The protein below binds the small molecule below.
Small molecule (SMILES): O=S(=O)(O)c1cc(N=C=S)ccc1/C=C/c1ccc(N=C=S)cc1S(=O)(=O)O

Sequence of chain 1.A:
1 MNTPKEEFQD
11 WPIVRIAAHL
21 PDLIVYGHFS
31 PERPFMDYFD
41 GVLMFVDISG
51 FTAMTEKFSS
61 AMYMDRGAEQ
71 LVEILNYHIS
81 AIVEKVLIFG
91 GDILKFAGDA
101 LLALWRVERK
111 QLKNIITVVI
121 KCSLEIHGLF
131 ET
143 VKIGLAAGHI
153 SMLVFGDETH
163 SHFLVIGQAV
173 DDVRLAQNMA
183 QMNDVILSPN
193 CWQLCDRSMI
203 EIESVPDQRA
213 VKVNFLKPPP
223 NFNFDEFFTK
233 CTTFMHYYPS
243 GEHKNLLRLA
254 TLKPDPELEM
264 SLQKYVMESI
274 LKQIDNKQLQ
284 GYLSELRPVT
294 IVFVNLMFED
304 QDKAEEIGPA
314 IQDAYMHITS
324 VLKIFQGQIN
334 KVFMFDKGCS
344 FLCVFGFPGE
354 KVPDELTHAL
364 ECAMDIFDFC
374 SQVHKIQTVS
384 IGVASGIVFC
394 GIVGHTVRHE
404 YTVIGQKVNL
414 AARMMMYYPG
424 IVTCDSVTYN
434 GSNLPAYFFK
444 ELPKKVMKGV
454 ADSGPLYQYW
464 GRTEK

Binding-site contacts:
Ligand atom CAF contacts residue ARG15 of chain 1.A at 3.6 Å.
Ligand atom SAU contacts residue CME253 of chain 1.A at 3.8 Å.
Ligand atom CAQ contacts residue ALA18 of chain 1.A at 3.7 Å (hydrophobic).
Ligand atom SBB contacts residue GLN276 of chain 1.A at 3.1 Å (h-bond).
Ligand atom OAX contacts residue PHE8 of chain 1.A at 3.6 Å.
Ligand atom CAN contacts residue ASP10 of chain 1.A at 3.4 Å.
Ligand atom CAR contacts residue ASP10 of chain 1.A at 3.3 Å.
Ligand atom CAG contacts residue ARG15 of chain 1.A at 3.7 Å.
Ligand atom CAT contacts residue VAL14 of chain 1.A at 3.6 Å (hydrophobic).
Ligand atom SAV contacts residue THR399 of chain 1.A at 3.8 Å.
Ligand atom OAW contacts residue PHE8 of chain 1.A at 3.4 Å.
Ligand atom CAI contacts residue ASP10 of chain 1.A at 3.5 Å.
Ligand atom SBB contacts residue GLN281 of chain 1.A at 3.2 Å (h-bond).
Ligand atom OAA contacts residue ARG15 of chain 1.A at 3.2 Å.
Ligand atom NAZ contacts residue GLN283 of chain 1.A at 3.4 Å (h-bond).
Ligand atom CAG contacts residue GLN283 of chain 1.A at 3.6 Å.
Ligand atom SBB contacts residue GLN283 of chain 1.A at 3.6 Å.
Ligand atom CBA contacts residue ASN279 of chain 1.A at 3.2 Å.
Ligand atom CAM contacts residue ASP10 of chain 1.A at 3.0 Å.
Ligand atom CAJ contacts residue ARG15 of chain 1.A at 3.8 Å.
Ligand atom CAO contacts residue PHE8 of chain 1.A at 3.8 Å (hydrophobic).
Ligand atom OAA contacts residue ILE277 of chain 1.A at 3.6 Å.
Ligand atom OAW contacts residue ASP10 of chain 1.A at 3.2 Å.
Ligand atom OAD contacts residue GLN276 of chain 1.A at 2.9 Å (h-bond).
Ligand atom SAU contacts residue VAL400 of chain 1.A at 3.6 Å.
Ligand atom CAH contacts residue ARG15 of chain 1.A at 3.3 Å.
Ligand atom NAZ contacts residue ASN279 of chain 1.A at 3.5 Å (h-bond).
Ligand atom OAX contacts residue THR399 of chain 1.A at 3.5 Å.
Ligand atom CAQ contacts residue VAL14 of chain 1.A at 3.8 Å (hydrophobic).
Ligand atom OAD contacts residue ILE277 of chain 1.A at 3.6 Å.
Ligand atom CAE contacts residue ARG15 of chain 1.A at 3.8 Å.
Ligand atom CAT contacts residue CME253 of chain 1.A at 3.6 Å.
Ligand atom OAY contacts residue THR399 of chain 1.A at 3.3 Å.
Ligand atom CAI contacts residue ARG15 of chain 1.A at 3.5 Å.
Ligand atom CAL contacts residue ASP10 of chain 1.A at 3.2 Å.
Ligand atom NAS contacts residue VAL14 of chain 1.A at 3.7 Å.
Ligand atom CBA contacts residue GLN283 of chain 1.A at 3.4 Å.
Ligand atom OAC contacts residue GLN276 of chain 1.A at 3.7 Å.
Ligand atom SBB contacts residue ASN279 of chain 1.A at 3.5 Å (h-bond).
Ligand atom CAN contacts residue THR399 of chain 1.A at 3.8 Å.